Sequence of chain 1.B:
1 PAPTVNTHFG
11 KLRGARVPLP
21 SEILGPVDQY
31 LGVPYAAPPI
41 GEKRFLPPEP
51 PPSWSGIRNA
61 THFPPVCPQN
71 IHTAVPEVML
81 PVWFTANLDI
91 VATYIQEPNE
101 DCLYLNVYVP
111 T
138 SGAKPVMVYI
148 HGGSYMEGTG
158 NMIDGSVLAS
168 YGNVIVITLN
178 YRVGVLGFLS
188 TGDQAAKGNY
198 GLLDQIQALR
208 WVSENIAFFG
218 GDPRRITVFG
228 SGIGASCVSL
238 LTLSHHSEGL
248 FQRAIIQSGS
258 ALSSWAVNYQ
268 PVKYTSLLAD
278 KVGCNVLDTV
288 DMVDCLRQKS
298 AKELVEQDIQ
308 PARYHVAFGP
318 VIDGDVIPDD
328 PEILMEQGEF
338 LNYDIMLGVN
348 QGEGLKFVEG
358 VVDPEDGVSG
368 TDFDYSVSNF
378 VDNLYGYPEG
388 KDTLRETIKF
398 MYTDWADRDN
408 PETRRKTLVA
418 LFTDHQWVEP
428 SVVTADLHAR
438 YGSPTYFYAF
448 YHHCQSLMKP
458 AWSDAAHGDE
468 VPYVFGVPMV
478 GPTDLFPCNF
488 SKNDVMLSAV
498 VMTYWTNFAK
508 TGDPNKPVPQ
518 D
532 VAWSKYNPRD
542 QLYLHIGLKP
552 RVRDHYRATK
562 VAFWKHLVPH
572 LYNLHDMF

Binding-site contacts:
Ligand atom C3 contacts residue ASN486 of chain 1.B at 3.8 Å.
Ligand atom N2 contacts residue ASN486 of chain 1.B at 2.9 Å (h-bond).
Ligand atom C1 contacts residue ASN486 of chain 1.B at 1.4 Å.
Ligand atom C5 contacts residue ASN486 of chain 1.B at 3.7 Å.
Ligand atom C7 contacts residue SER453 of chain 1.B at 4.2 Å.
Ligand atom C8 contacts residue SER453 of chain 1.B at 3.8 Å.
Ligand atom C7 contacts residue ASN486 of chain 1.B at 4.0 Å.
Ligand atom O5 contacts residue ASN486 of chain 1.B at 2.5 Å (h-bond).
Ligand atom O3 contacts residue GLN452 of chain 1.B at 3.3 Å (h-bond).
Ligand atom C8 contacts residue LEU454 of chain 1.B at 4.0 Å (hydrophobic).
Ligand atom C4 contacts residue ASN486 of chain 1.B at 4.3 Å.
Ligand atom C7 contacts residue GLN452 of chain 1.B at 4.2 Å.
Ligand atom O7 contacts residue SER453 of chain 1.B at 4.2 Å.
Ligand atom O7 contacts residue GLN452 of chain 1.B at 3.1 Å (h-bond).
Ligand atom C2 contacts residue ASN486 of chain 1.B at 2.5 Å.

A protein and the small-molecule ligand that binds it are described below.
Small molecule (SMILES): CC(=O)N[C@@H]1[C@@H](O)[C@H](O)[C@@H](CO)O[C@H]1O